Binding-site contacts:
Ligand atom C3 contacts residue ASP31 of chain 1.B at 3.3 Å.
Ligand atom C15 contacts residue THR11 of chain 1.B at 3.3 Å.
Ligand atom C16 contacts residue THR220 of chain 1.B at 3.4 Å.
Ligand atom C18 contacts residue PHE117 of chain 1.B at 3.7 Å (hydrophobic).
Ligand atom N2 contacts residue ASP31 of chain 1.B at 2.4 Å (salt-bridge).
Ligand atom N3 contacts residue THR78 of chain 1.B at 3.4 Å (h-bond).
Ligand atom C6 contacts residue VAL29 of chain 1.B at 3.8 Å (hydrophobic).
Ligand atom C22 contacts residue GLN12 of chain 1.B at 3.6 Å.
Ligand atom C5 contacts residue VAL120 of chain 1.B at 3.7 Å (hydrophobic).
Ligand atom C21 contacts residue PRO111 of chain 1.B at 3.3 Å (hydrophobic).
Ligand atom C5 contacts residue ASP31 of chain 1.B at 3.3 Å.
Ligand atom C2 contacts residue ASP31 of chain 1.B at 3.2 Å.
Ligand atom C6 contacts residue ASP31 of chain 1.B at 3.3 Å.
Ligand atom C7 contacts residue TYR76 of chain 1.B at 3.8 Å (hydrophobic).
Ligand atom C1 contacts residue GLY221 of chain 1.B at 3.8 Å.
Ligand atom N4 contacts residue ASP31 of chain 1.B at 3.2 Å (salt-bridge).
Ligand atom C21 contacts residue ALA115 of chain 1.B at 3.2 Å (hydrophobic).
Ligand atom N3 contacts residue SER77 of chain 1.B at 3.8 Å.
Ligand atom C12 contacts residue THR78 of chain 1.B at 3.7 Å.
Ligand atom C22 contacts residue LEU114 of chain 1.B at 3.5 Å (hydrophobic).
Ligand atom C20 contacts residue PRO111 of chain 1.B at 3.7 Å (hydrophobic).
Ligand atom C2 contacts residue ASP219 of chain 1.B at 3.8 Å.
Ligand atom C7 contacts residue THR78 of chain 1.B at 3.5 Å.
Ligand atom C22 contacts residue ALA115 of chain 1.B at 3.5 Å (hydrophobic).
Ligand atom C15 contacts residue SER223 of chain 1.B at 3.6 Å.
Ligand atom C8 contacts residue THR78 of chain 1.B at 3.5 Å.
Ligand atom N4 contacts residue GLY33 of chain 1.B at 3.2 Å (h-bond).
Ligand atom C14 contacts residue THR11 of chain 1.B at 3.8 Å.
Ligand atom C16 contacts residue TYR13 of chain 1.B at 3.5 Å (hydrophobic).
Ligand atom C9 contacts residue PHE117 of chain 1.B at 3.8 Å (hydrophobic).
Ligand atom C4 contacts residue GLY221 of chain 1.B at 3.8 Å.
Ligand atom C15 contacts residue GLY221 of chain 1.B at 3.6 Å.
Ligand atom C6 contacts residue VAL120 of chain 1.B at 3.6 Å (hydrophobic).
Ligand atom C13 contacts residue SER223 of chain 1.B at 3.6 Å.
Ligand atom C21 contacts residue LEU114 of chain 1.B at 3.6 Å (hydrophobic).
Ligand atom C9 contacts residue THR78 of chain 1.B at 3.7 Å.
Ligand atom O1 contacts residue TYR13 of chain 1.B at 3.6 Å (h-bond).
Ligand atom C19 contacts residue PHE117 of chain 1.B at 3.6 Å (hydrophobic).
Ligand atom C17 contacts residue GLN12 of chain 1.B at 3.7 Å.
Ligand atom N4 contacts residue ASP219 of chain 1.B at 3.1 Å (salt-bridge).

Sequence of chain 1.B:
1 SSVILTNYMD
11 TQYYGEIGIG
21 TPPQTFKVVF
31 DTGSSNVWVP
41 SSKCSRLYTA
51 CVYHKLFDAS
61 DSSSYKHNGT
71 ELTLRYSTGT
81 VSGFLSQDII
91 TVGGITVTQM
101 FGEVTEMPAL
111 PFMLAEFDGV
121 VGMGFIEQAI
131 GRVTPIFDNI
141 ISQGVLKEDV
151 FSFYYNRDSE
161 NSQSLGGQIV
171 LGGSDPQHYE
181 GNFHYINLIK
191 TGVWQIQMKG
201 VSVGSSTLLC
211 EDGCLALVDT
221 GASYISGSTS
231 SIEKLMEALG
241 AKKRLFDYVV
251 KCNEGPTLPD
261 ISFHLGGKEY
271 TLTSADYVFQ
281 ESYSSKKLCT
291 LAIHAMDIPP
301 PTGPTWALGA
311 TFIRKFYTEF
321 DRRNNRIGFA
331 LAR

A small-molecule ligand and the protein it binds are described below.
Small molecule (SMILES): CCc1nc(N)nc(N)c1-c1ccc2c3ccccc3n(CCCOC)c2c1